A protein and the small-molecule ligand that binds it are described below.
Small molecule (SMILES): N[C@@H](Cc1ccc(O)cc1)C(=O)O

Sequence of chain 1.B:
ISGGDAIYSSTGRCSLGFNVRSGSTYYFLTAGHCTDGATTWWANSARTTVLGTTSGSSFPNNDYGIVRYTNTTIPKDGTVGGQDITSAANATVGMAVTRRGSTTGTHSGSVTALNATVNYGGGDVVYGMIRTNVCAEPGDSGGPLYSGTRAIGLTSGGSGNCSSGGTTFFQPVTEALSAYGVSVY

Binding-site contacts:
Ligand atom C contacts residue SER141 of chain 1.B at 1.7 Å.
Ligand atom C contacts residue HIS33 of chain 1.B at 3.7 Å.
Ligand atom N contacts residue SER141 of chain 1.B at 2.8 Å (h-bond).
Ligand atom CD1 contacts residue GLY157 of chain 1.B at 3.6 Å.
Ligand atom CD2 contacts residue PRO138 of chain 1.B at 3.4 Å (hydrophobic).
Ligand atom CD1 contacts residue ALA136 of chain 1.B at 3.7 Å (hydrophobic).
Ligand atom OH contacts residue SER159 of chain 1.B at 3.4 Å.
Ligand atom CA contacts residue SER141 of chain 1.B at 2.5 Å.
Ligand atom O contacts residue LEU1 of chain 1.BA at 0.0 Å (h-bond).
Ligand atom CA contacts residue LEU1 of chain 1.BA at 0.1 Å (hydrophobic).
Ligand atom O contacts residue ASP140 of chain 1.B at 3.7 Å.
Ligand atom OH contacts residue LEU1 of chain 1.BA at 3.6 Å.
Ligand atom OXT contacts residue LEU1 of chain 1.BA at 0.0 Å (h-bond).
Ligand atom CE1 contacts residue ALA136 of chain 1.B at 3.5 Å (hydrophobic).
Ligand atom C contacts residue LEU1 of chain 1.BA at 0.0 Å (hydrophobic).
Ligand atom CE1 contacts residue GLY157 of chain 1.B at 3.7 Å.
Ligand atom CZ contacts residue LEU1 of chain 1.BA at 2.2 Å (hydrophobic).
Ligand atom OH contacts residue GLY160 of chain 1.B at 3.2 Å (h-bond).
Ligand atom CB contacts residue LEU1 of chain 1.BA at 0.7 Å (hydrophobic).
Ligand atom CE2 contacts residue ALA136 of chain 1.B at 3.7 Å (hydrophobic).
Ligand atom CZ contacts residue ALA136 of chain 1.B at 3.2 Å (hydrophobic).
Ligand atom CD2 contacts residue LEU1 of chain 1.BA at 1.9 Å (hydrophobic).
Ligand atom CD1 contacts residue LEU1 of chain 1.BA at 0.4 Å (hydrophobic).
Ligand atom OH contacts residue GLY158 of chain 1.B at 3.4 Å.
Ligand atom CE2 contacts residue LEU1 of chain 1.BA at 2.4 Å (hydrophobic).
Ligand atom O contacts residue SER141 of chain 1.B at 2.4 Å (h-bond).
Ligand atom CB contacts residue GLU137 of chain 1.B at 3.6 Å.
Ligand atom CD2 contacts residue GLU137 of chain 1.B at 3.5 Å.
Ligand atom N contacts residue LEU1 of chain 1.BA at 0.0 Å (h-bond).
Ligand atom CG contacts residue LEU1 of chain 1.BA at 1.1 Å (hydrophobic).
Ligand atom N contacts residue SER156 of chain 1.B at 3.5 Å (h-bond).
Ligand atom OH contacts residue ALA136 of chain 1.B at 3.3 Å (h-bond).
Ligand atom CB contacts residue SER141 of chain 1.B at 2.8 Å.
Ligand atom OXT contacts residue HIS33 of chain 1.B at 2.7 Å (h-bond).
Ligand atom OXT contacts residue SER141 of chain 1.B at 2.3 Å (h-bond).
Ligand atom N contacts residue GOL1 of chain 1.DA at 2.4 Å (h-bond).
Ligand atom CE1 contacts residue LEU1 of chain 1.BA at 1.3 Å (hydrophobic).
Ligand atom O contacts residue GLY139 of chain 1.B at 2.7 Å (h-bond).
Ligand atom O contacts residue PRO138 of chain 1.B at 3.6 Å.
Ligand atom CE1 contacts residue GLY158 of chain 1.B at 3.6 Å.